Binding-site contacts:
Ligand atom C2 contacts residue SER211 of chain 1.C at 4.4 Å.
Ligand atom C6 contacts residue GLY214 of chain 1.C at 3.9 Å.
Ligand atom C6 contacts residue ASP80 of chain 1.C at 4.0 Å.
Ligand atom O3 contacts residue TYR125 of chain 1.C at 4.5 Å.
Ligand atom O3 contacts residue GLY103 of chain 1.C at 3.6 Å.
Ligand atom O3 contacts residue ASP83 of chain 1.C at 2.7 Å (salt-bridge).
Ligand atom C2 contacts residue ASN127 of chain 1.C at 4.0 Å.
Ligand atom C5 contacts residue TYR125 of chain 1.C at 3.5 Å (hydrophobic).
Ligand atom O4 contacts residue ASP83 of chain 1.C at 2.8 Å (salt-bridge).
Ligand atom C4 contacts residue TYR125 of chain 1.C at 3.9 Å (hydrophobic).
Ligand atom C3 contacts residue TYR125 of chain 1.C at 3.9 Å (hydrophobic).
Ligand atom C6 contacts residue TYR125 of chain 1.C at 3.6 Å (hydrophobic).
Ligand atom C4 contacts residue ALA82 of chain 1.C at 4.3 Å (hydrophobic).
Ligand atom C5 contacts residue SER211 of chain 1.C at 4.0 Å.
Ligand atom C4 contacts residue SER211 of chain 1.C at 3.9 Å.
Ligand atom O2 contacts residue ASN127 of chain 1.C at 3.6 Å (h-bond).
Ligand atom O4 contacts residue ALA82 of chain 1.C at 4.0 Å.
Ligand atom O4 contacts residue GLY214 of chain 1.C at 4.2 Å.
Ligand atom C6 contacts residue SER211 of chain 1.C at 4.1 Å.
Ligand atom O4 contacts residue GLY103 of chain 1.C at 4.5 Å.
Ligand atom O5 contacts residue SER211 of chain 1.C at 3.6 Å.
Ligand atom O6 contacts residue TYR125 of chain 1.C at 3.8 Å.
Ligand atom C3 contacts residue GLY104 of chain 1.C at 4.3 Å.
Ligand atom C3 contacts residue ASP83 of chain 1.C at 3.5 Å.
Ligand atom O2 contacts residue GLU129 of chain 1.C at 3.8 Å.
Ligand atom C6 contacts residue ALA82 of chain 1.C at 4.5 Å (hydrophobic).
Ligand atom C3 contacts residue ASN127 of chain 1.C at 3.2 Å.
Ligand atom C4 contacts residue ASP83 of chain 1.C at 3.3 Å.
Ligand atom O4 contacts residue SER211 of chain 1.C at 2.8 Å (h-bond).
Ligand atom O3 contacts residue GLY104 of chain 1.C at 2.9 Å (h-bond).
Ligand atom O6 contacts residue ASP80 of chain 1.C at 3.2 Å (salt-bridge).
Ligand atom O3 contacts residue ASN127 of chain 1.C at 2.9 Å (h-bond).
Ligand atom C4 contacts residue ASN127 of chain 1.C at 4.4 Å.

This small molecule binds to this protein.
Small molecule (SMILES): CO[C@@H]1O[C@H](CO)[C@H](O)[C@H](O)[C@H]1O

Sequence of chain 1.C:
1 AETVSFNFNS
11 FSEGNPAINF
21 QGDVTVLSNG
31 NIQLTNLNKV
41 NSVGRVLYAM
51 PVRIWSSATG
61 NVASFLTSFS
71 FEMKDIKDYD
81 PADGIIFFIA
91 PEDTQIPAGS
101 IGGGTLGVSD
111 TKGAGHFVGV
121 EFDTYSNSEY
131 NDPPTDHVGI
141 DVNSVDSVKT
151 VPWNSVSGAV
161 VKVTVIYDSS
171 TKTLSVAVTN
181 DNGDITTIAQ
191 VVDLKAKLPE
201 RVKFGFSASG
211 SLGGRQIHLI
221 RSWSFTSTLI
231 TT